Binding-site contacts:
Ligand atom C2 contacts residue ASN195 of chain 1.A at 2.5 Å.
Ligand atom C8 contacts residue ASN195 of chain 1.A at 3.7 Å.
Ligand atom O3 contacts residue ASN195 of chain 1.A at 4.4 Å.
Ligand atom C7 contacts residue ASN195 of chain 1.A at 3.2 Å.
Ligand atom O5 contacts residue PHE194 of chain 1.A at 4.3 Å.
Ligand atom O7 contacts residue ASN195 of chain 1.A at 3.9 Å.
Ligand atom C3 contacts residue ASN195 of chain 1.A at 3.8 Å.
Ligand atom C5 contacts residue ASN195 of chain 1.A at 3.6 Å.
Ligand atom C2 contacts residue PHE193 of chain 1.A at 3.8 Å (hydrophobic).
Ligand atom O6 contacts residue LEU487 of chain 1.A at 4.3 Å.
Ligand atom N2 contacts residue ASN195 of chain 1.A at 2.5 Å (h-bond).
Ligand atom C5 contacts residue PHE193 of chain 1.A at 4.3 Å (hydrophobic).
Ligand atom C3 contacts residue PHE193 of chain 1.A at 4.1 Å (hydrophobic).
Ligand atom C4 contacts residue ASN195 of chain 1.A at 4.2 Å.
Ligand atom C1 contacts residue ASN195 of chain 1.A at 1.4 Å.
Ligand atom O3 contacts residue PHE193 of chain 1.A at 3.3 Å (h-bond).
Ligand atom C1 contacts residue PHE193 of chain 1.A at 3.8 Å (hydrophobic).
Ligand atom O5 contacts residue PHE193 of chain 1.A at 3.3 Å (h-bond).
Ligand atom C6 contacts residue PHE193 of chain 1.A at 4.2 Å (hydrophobic).
Ligand atom C1 contacts residue PHE194 of chain 1.A at 4.5 Å (hydrophobic).
Ligand atom O5 contacts residue ASN195 of chain 1.A at 2.3 Å (h-bond).

Sequence of chain 1.A:
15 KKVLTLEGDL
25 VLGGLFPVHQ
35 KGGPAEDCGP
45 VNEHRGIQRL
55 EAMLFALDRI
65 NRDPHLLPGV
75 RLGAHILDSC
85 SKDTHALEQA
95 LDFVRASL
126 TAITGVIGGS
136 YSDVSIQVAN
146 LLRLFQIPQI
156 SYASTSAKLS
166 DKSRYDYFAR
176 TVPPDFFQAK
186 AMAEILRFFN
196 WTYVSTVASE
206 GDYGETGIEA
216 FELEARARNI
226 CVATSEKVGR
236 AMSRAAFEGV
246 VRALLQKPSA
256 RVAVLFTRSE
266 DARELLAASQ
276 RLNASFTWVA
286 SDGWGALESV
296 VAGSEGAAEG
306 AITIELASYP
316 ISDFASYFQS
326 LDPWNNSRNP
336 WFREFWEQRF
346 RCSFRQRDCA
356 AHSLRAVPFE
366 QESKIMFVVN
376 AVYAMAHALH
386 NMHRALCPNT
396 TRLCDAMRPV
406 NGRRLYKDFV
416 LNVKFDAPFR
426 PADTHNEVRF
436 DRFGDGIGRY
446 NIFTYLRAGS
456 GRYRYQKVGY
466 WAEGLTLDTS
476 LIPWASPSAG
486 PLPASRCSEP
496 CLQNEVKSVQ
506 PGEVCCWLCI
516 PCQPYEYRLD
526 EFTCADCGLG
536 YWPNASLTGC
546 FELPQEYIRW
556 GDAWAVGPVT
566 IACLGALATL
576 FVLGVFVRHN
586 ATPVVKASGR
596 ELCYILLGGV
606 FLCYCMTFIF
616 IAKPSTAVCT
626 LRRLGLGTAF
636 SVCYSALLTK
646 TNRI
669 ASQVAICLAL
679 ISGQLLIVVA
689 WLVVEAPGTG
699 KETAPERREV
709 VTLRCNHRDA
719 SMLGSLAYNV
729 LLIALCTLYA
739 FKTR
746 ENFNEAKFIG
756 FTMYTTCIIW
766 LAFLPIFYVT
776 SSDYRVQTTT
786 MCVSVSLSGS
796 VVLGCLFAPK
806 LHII

The protein below binds the small molecule below.
Small molecule (SMILES): CC(=O)N[C@@H]1[C@@H](O)[C@H](O)[C@@H](CO)O[C@H]1O